The small molecule below binds the protein below.
Small molecule (SMILES): CC(=O)N[C@@H]1[C@@H](O)[C@H](O)[C@@H](CO)O[C@H]1O

Sequence of chain 6.E:
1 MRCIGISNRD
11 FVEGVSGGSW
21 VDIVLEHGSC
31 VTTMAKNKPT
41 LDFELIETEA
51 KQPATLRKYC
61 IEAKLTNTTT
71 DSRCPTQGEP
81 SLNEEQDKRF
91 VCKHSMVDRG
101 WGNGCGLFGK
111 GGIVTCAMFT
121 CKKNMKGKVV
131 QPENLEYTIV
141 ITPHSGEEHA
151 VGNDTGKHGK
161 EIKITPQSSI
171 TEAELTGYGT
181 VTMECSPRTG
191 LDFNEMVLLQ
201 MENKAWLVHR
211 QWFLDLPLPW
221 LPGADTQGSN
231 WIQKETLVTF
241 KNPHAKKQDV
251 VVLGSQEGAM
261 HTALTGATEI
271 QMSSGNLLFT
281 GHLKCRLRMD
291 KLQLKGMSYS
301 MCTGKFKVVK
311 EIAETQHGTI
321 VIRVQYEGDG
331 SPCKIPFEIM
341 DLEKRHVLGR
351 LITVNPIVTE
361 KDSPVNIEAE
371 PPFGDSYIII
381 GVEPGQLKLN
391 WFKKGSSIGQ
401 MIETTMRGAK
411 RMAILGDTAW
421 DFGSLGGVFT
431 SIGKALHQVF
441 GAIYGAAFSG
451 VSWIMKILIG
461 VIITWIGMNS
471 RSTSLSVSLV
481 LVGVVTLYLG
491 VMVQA

Binding-site contacts:
Ligand atom C8 contacts residue ASN67 of chain 6.E at 3.6 Å.
Ligand atom C2 contacts residue ASN67 of chain 6.E at 2.4 Å.
Ligand atom C8 contacts residue MET118 of chain 6.E at 4.1 Å (hydrophobic).
Ligand atom O5 contacts residue ASN67 of chain 6.E at 2.4 Å (h-bond).
Ligand atom C1 contacts residue ASN67 of chain 6.E at 1.4 Å.
Ligand atom C3 contacts residue ASN67 of chain 6.E at 3.6 Å.
Ligand atom C7 contacts residue ASN67 of chain 6.E at 3.8 Å.
Ligand atom N2 contacts residue ASN67 of chain 6.E at 3.3 Å (h-bond).
Ligand atom C5 contacts residue ASN67 of chain 6.E at 3.7 Å.
Ligand atom O7 contacts residue MET118 of chain 6.E at 3.5 Å.
Ligand atom C8 contacts residue PHE90 of chain 6.E at 4.4 Å (hydrophobic).
Ligand atom C7 contacts residue MET118 of chain 6.E at 3.8 Å (hydrophobic).
Ligand atom C4 contacts residue ASN67 of chain 6.E at 4.2 Å.
Ligand atom O7 contacts residue ASN67 of chain 6.E at 4.5 Å.
Ligand atom O7 contacts residue ARG89 of chain 6.E at 4.2 Å.
Ligand atom O3 contacts residue ASN67 of chain 6.E at 3.8 Å.